This protein binds this small molecule.
Small molecule (SMILES): CC(=O)N[C@@H]1[C@@H](O)[C@H](O)[C@@H](CO)O[C@H]1O

Sequence of chain 1.A:
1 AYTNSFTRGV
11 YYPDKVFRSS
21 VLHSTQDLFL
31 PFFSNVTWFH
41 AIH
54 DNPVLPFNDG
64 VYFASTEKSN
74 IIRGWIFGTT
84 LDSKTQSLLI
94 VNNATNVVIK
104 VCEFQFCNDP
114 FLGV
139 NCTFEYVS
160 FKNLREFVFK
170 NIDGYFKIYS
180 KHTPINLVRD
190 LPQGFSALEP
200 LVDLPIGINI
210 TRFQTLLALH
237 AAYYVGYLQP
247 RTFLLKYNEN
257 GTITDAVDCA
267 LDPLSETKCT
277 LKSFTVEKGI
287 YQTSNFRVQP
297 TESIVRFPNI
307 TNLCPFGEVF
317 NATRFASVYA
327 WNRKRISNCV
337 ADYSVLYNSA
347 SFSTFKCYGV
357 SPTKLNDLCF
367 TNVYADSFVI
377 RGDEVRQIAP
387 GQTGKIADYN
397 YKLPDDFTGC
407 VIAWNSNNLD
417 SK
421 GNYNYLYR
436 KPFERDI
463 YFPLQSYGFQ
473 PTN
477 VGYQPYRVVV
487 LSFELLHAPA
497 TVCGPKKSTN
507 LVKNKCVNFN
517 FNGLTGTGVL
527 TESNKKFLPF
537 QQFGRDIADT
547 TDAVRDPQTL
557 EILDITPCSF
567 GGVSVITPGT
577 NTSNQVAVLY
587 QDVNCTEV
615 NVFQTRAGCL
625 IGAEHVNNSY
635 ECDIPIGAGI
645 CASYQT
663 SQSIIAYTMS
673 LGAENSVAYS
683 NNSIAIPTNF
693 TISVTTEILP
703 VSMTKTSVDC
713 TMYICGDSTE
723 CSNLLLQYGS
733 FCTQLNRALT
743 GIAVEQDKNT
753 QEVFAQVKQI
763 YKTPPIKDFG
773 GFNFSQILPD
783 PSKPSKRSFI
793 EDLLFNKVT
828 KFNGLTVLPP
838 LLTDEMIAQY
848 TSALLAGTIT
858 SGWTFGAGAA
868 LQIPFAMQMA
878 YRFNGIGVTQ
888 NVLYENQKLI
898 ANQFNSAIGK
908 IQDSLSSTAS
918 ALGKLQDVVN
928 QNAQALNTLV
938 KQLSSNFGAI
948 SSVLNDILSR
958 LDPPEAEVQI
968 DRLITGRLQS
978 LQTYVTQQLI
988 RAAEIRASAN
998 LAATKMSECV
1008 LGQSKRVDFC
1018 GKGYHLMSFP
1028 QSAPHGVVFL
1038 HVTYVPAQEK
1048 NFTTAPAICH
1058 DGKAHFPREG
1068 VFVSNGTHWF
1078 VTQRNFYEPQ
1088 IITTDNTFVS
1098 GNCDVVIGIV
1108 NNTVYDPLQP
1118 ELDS

Binding-site contacts:
Ligand atom C8 contacts residue LEU342 of chain 1.A at 3.5 Å (hydrophobic).
Ligand atom C7 contacts residue ASN317 of chain 1.A at 3.8 Å.
Ligand atom C7 contacts residue PHE312 of chain 1.A at 4.5 Å (hydrophobic).
Ligand atom C3 contacts residue ASN317 of chain 1.A at 3.9 Å.
Ligand atom O3 contacts residue VAL341 of chain 1.A at 3.7 Å.
Ligand atom C8 contacts residue GLY313 of chain 1.A at 3.9 Å.
Ligand atom O7 contacts residue ASN317 of chain 1.A at 4.2 Å.
Ligand atom C5 contacts residue ASN317 of chain 1.A at 3.8 Å.
Ligand atom C4 contacts residue ASN317 of chain 1.A at 4.3 Å.
Ligand atom O7 contacts residue GLY313 of chain 1.A at 3.5 Å.
Ligand atom C1 contacts residue ASN317 of chain 1.A at 1.5 Å.
Ligand atom O7 contacts residue PHE312 of chain 1.A at 4.5 Å.
Ligand atom O5 contacts residue ASN317 of chain 1.A at 2.4 Å (h-bond).
Ligand atom C7 contacts residue GLY313 of chain 1.A at 3.8 Å.
Ligand atom N2 contacts residue ASN317 of chain 1.A at 3.0 Å (h-bond).
Ligand atom C8 contacts residue PHE312 of chain 1.A at 3.8 Å (hydrophobic).
Ligand atom C2 contacts residue ASN317 of chain 1.A at 2.5 Å.
Ligand atom C8 contacts residue PHE316 of chain 1.A at 3.7 Å (hydrophobic).